Sequence of chain 1.A:
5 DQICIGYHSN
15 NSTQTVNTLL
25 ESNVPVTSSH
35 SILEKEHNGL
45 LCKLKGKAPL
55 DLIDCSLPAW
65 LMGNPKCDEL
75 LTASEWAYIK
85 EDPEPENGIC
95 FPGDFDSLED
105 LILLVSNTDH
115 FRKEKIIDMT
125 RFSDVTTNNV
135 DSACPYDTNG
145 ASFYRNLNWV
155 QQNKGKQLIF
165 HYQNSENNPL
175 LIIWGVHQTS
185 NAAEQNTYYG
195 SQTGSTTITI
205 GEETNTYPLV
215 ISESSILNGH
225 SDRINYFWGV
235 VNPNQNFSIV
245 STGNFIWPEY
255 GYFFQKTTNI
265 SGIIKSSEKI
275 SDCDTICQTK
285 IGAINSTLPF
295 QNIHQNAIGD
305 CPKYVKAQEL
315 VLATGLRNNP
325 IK

Sequence of chain 1.D:
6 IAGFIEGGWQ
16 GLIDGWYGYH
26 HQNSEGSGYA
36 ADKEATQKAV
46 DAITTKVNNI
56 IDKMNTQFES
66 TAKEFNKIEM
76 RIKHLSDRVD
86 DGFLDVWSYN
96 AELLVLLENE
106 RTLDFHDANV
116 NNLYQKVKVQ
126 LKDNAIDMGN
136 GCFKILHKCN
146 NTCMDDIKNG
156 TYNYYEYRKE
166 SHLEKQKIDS

Binding-site contacts:
Ligand atom C1 contacts residue ASN263 of chain 1.A at 4.0 Å.
Ligand atom O7 contacts residue ASN263 of chain 1.A at 3.4 Å (h-bond).
Ligand atom C4 contacts residue ASN60 of chain 1.D at 4.3 Å.
Ligand atom C4 contacts residue ASN263 of chain 1.A at 4.2 Å.
Ligand atom C2 contacts residue PHE63 of chain 1.D at 3.8 Å (hydrophobic).
Ligand atom C4 contacts residue ASN263 of chain 1.A at 3.9 Å.
Ligand atom C5 contacts residue ASN263 of chain 1.A at 3.6 Å.
Ligand atom O5 contacts residue PHE63 of chain 1.D at 3.4 Å.
Ligand atom C8 contacts residue THR61 of chain 1.D at 4.0 Å.
Ligand atom C5 contacts residue PHE63 of chain 1.D at 4.3 Å (hydrophobic).
Ligand atom C2 contacts residue ASN263 of chain 1.A at 4.2 Å.
Ligand atom O3 contacts residue ASP86 of chain 1.E at 4.2 Å.
Ligand atom O4 contacts residue ASN60 of chain 1.D at 3.1 Å (h-bond).
Ligand atom C8 contacts residue GLN62 of chain 1.D at 3.2 Å.
Ligand atom O2 contacts residue PHE63 of chain 1.D at 2.5 Å (h-bond).
Ligand atom C8 contacts residue ASN60 of chain 1.D at 3.3 Å.
Ligand atom O6 contacts residue PHE63 of chain 1.D at 3.9 Å.
Ligand atom C3 contacts residue ASN263 of chain 1.A at 3.5 Å.
Ligand atom C2 contacts residue ASN263 of chain 1.A at 2.3 Å.
Ligand atom O6 contacts residue GLN62 of chain 1.D at 4.3 Å.
Ligand atom C5 contacts residue ASN263 of chain 1.A at 3.9 Å.
Ligand atom N2 contacts residue ASN60 of chain 1.D at 4.2 Å.
Ligand atom C1 contacts residue PHE63 of chain 1.D at 4.3 Å (hydrophobic).
Ligand atom C2 contacts residue GLN62 of chain 1.D at 3.7 Å.
Ligand atom C1 contacts residue PHE63 of chain 1.D at 3.9 Å (hydrophobic).
Ligand atom C8 contacts residue LYS310 of chain 1.B at 3.4 Å.
Ligand atom O2 contacts residue LYS49 of chain 1.A at 3.6 Å.
Ligand atom C1 contacts residue ASN263 of chain 1.A at 1.4 Å.
Ligand atom C7 contacts residue GLN62 of chain 1.D at 4.2 Å.
Ligand atom C7 contacts residue ASN60 of chain 1.D at 4.2 Å.
Ligand atom C6 contacts residue THR61 of chain 1.D at 4.3 Å.
Ligand atom C7 contacts residue ASN263 of chain 1.A at 3.3 Å.
Ligand atom O6 contacts residue ASN60 of chain 1.D at 4.2 Å.
Ligand atom N2 contacts residue ASN263 of chain 1.A at 2.8 Å (h-bond).
Ligand atom N2 contacts residue THR61 of chain 1.D at 4.3 Å.
Ligand atom O2 contacts residue GLN62 of chain 1.D at 3.4 Å.
Ligand atom C3 contacts residue ASN263 of chain 1.A at 3.7 Å.
Ligand atom O5 contacts residue ASN263 of chain 1.A at 2.4 Å (h-bond).
Ligand atom O3 contacts residue LYS49 of chain 1.A at 4.2 Å.
Ligand atom C6 contacts residue PHE63 of chain 1.D at 3.7 Å (hydrophobic).

Sequence of chain 1.E:
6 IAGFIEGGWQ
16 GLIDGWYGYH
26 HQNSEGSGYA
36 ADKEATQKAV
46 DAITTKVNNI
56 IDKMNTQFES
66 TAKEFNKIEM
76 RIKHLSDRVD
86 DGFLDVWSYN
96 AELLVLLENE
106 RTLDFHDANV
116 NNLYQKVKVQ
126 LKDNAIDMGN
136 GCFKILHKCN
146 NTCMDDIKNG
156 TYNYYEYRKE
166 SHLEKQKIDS

Sequence of chain 1.B:
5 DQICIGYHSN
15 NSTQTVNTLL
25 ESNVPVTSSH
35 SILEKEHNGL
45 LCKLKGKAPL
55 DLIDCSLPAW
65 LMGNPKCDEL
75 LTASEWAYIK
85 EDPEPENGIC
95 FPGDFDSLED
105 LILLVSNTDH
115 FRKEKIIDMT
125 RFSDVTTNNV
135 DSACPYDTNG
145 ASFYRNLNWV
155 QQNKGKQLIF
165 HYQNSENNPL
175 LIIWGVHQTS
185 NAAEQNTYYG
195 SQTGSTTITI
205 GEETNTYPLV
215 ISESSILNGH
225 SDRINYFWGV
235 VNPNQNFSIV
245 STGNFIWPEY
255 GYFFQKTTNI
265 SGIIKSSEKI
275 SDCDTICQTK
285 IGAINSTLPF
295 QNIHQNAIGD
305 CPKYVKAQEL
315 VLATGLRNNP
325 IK

This small molecule binds to this protein.
Small molecule (SMILES): CC(=O)N[C@H]1[C@H](O[C@H]2[C@H](O[C@H]3O[C@@H](C)[C@@H](O)[C@@H](O)[C@@H]3O)[C@@H](NC(C)=O)CO[C@@H]2CO[C@H]2O[C@@H](C)[C@@H](O)[C@@H](O)[C@@H]2O)O[C@H](CO)[C@@H](O)[C@@H]1O